Binding-site contacts:
Ligand atom CG contacts residue GLU1052 of chain 3.C at 3.2 Å.
Ligand atom NH2 contacts residue ASP1073 of chain 3.C at 3.1 Å (salt-bridge).
Ligand atom N contacts residue THR1065 of chain 3.C at 3.2 Å (h-bond).
Ligand atom CZ contacts residue ARG1044 of chain 3.C at 3.3 Å.
Ligand atom CA contacts residue GLN565 of chain 3.F at 3.1 Å.
Ligand atom CD2 contacts residue GLN565 of chain 3.F at 1.6 Å.
Ligand atom CE1 contacts residue ARG1044 of chain 3.C at 3.5 Å.
Ligand atom O contacts residue THR1065 of chain 3.C at 3.2 Å.
Ligand atom O contacts residue ASN1069 of chain 3.C at 3.3 Å (h-bond).
Ligand atom CB contacts residue GLU1052 of chain 3.C at 3.1 Å.
Ligand atom CD contacts residue GLN1074 of chain 3.C at 3.5 Å.
Ligand atom CG contacts residue ILE1045 of chain 3.C at 3.5 Å (hydrophobic).
Ligand atom CD1 contacts residue THR1065 of chain 3.C at 3.5 Å.
Ligand atom N contacts residue GLN1074 of chain 3.C at 3.2 Å (h-bond).
Ligand atom N contacts residue ASN1069 of chain 3.C at 2.9 Å (h-bond).
Ligand atom C contacts residue ASN1069 of chain 3.C at 3.2 Å.
Ligand atom CG1 contacts residue PHE1068 of chain 3.C at 3.4 Å (hydrophobic).
Ligand atom CB contacts residue GLN565 of chain 3.F at 2.0 Å.
Ligand atom CD1 contacts residue GLN565 of chain 3.F at 1.2 Å.
Ligand atom O contacts residue GLN1074 of chain 3.C at 3.0 Å (h-bond).
Ligand atom CE contacts residue LYS1225 of chain 3.NA at 3.3 Å.
Ligand atom CD1 contacts residue PHE1068 of chain 3.C at 3.4 Å (hydrophobic).
Ligand atom CE contacts residue GLU1228 of chain 3.NA at 3.4 Å.
Ligand atom CG contacts residue GLN565 of chain 3.F at 1.5 Å.
Ligand atom CA contacts residue ASN1069 of chain 3.C at 3.5 Å.
Ligand atom CE2 contacts residue GLN565 of chain 3.F at 2.0 Å.
Ligand atom O contacts residue ASN1069 of chain 3.C at 3.0 Å (h-bond).
Ligand atom CD1 contacts residue ARG1044 of chain 3.C at 3.1 Å.
Ligand atom CE1 contacts residue GLN565 of chain 3.F at 1.8 Å.
Ligand atom NZ contacts residue LYS1225 of chain 3.NA at 2.2 Å.
Ligand atom NH1 contacts residue ASN1069 of chain 3.C at 2.8 Å (h-bond).
Ligand atom NZ contacts residue ASP1073 of chain 3.C at 3.0 Å (salt-bridge).
Ligand atom CG2 contacts residue PHE1068 of chain 3.C at 3.6 Å (hydrophobic).
Ligand atom CD1 contacts residue ARG567 of chain 3.F at 3.4 Å.
Ligand atom CZ contacts residue GLN565 of chain 3.F at 2.3 Å.
Ligand atom CB contacts residue GLN1074 of chain 3.C at 3.5 Å.
Ligand atom OG1 contacts residue ARG1049 of chain 3.C at 2.9 Å (salt-bridge).
Ligand atom CD1 contacts residue ILE1053 of chain 3.C at 3.4 Å (hydrophobic).
Ligand atom NH1 contacts residue ASP1073 of chain 3.C at 3.6 Å.
Ligand atom CA contacts residue THR1065 of chain 3.C at 3.6 Å.

Sequence of chain 3.NA:
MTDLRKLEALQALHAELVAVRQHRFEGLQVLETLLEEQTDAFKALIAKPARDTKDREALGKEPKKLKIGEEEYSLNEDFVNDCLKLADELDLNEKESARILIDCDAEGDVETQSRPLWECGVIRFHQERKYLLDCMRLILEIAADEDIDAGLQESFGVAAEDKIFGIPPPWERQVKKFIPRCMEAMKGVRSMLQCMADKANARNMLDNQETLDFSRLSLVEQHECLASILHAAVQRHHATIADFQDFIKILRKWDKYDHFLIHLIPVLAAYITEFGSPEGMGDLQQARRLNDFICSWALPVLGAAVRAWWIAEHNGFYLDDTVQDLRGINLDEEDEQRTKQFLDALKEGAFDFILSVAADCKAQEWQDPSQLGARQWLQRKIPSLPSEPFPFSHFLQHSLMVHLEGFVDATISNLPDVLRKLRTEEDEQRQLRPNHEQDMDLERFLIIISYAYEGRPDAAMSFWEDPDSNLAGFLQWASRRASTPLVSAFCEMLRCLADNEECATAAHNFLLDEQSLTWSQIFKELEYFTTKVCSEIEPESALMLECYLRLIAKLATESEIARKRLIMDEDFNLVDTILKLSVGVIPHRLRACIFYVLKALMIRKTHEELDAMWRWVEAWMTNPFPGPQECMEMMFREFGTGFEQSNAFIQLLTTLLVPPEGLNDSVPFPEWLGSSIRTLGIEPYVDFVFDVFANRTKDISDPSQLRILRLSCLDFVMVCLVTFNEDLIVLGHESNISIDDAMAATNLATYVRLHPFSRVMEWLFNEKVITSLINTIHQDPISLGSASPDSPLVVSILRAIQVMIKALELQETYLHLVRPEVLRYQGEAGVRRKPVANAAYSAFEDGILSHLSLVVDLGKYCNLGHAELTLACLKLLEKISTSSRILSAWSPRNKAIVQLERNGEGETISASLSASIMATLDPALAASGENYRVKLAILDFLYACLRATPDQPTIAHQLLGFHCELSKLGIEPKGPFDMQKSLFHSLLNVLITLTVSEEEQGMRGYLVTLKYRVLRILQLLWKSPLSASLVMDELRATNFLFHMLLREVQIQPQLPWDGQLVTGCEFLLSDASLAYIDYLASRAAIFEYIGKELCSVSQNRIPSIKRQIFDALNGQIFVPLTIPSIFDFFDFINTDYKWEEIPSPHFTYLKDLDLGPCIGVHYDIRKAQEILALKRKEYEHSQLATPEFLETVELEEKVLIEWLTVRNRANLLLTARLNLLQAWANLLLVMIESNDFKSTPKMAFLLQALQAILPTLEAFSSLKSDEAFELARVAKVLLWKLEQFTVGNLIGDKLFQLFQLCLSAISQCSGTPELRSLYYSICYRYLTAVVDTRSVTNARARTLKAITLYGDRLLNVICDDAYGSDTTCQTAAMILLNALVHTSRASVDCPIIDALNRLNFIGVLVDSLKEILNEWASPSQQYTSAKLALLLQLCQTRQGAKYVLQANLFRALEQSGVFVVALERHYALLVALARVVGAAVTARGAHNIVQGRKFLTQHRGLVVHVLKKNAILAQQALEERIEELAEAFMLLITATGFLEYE

Sequence of chain 3.C:
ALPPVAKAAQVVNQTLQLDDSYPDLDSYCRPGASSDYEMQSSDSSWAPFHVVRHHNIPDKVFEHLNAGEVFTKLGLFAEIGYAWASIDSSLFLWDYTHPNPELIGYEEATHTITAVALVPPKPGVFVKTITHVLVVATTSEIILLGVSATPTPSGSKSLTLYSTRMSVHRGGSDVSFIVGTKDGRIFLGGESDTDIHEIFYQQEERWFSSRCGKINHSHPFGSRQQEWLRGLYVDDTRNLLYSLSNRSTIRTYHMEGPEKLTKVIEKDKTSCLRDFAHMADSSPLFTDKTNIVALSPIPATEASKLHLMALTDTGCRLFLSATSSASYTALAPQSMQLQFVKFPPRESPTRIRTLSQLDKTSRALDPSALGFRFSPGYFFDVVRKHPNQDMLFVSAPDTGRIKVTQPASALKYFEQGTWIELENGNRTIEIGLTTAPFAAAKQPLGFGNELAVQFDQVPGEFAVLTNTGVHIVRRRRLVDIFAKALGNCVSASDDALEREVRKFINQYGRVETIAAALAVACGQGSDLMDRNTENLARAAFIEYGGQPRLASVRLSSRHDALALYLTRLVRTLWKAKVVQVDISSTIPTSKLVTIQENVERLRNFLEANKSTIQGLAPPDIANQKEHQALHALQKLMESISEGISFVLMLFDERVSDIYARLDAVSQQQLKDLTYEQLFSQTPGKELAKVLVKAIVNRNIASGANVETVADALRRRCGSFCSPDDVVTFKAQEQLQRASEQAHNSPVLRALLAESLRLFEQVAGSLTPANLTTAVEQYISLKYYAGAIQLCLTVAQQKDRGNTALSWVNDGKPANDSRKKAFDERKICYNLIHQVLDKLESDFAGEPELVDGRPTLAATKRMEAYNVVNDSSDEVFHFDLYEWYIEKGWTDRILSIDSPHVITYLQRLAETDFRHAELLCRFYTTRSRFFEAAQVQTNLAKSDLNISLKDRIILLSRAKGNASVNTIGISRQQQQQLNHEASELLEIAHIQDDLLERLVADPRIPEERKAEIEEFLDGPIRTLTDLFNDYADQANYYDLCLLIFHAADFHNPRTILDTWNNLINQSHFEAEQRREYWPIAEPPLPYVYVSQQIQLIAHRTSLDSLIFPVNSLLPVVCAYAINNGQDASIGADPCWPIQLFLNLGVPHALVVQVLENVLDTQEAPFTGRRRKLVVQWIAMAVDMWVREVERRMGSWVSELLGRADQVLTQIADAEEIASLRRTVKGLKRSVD

Sequence of chain 3.F:
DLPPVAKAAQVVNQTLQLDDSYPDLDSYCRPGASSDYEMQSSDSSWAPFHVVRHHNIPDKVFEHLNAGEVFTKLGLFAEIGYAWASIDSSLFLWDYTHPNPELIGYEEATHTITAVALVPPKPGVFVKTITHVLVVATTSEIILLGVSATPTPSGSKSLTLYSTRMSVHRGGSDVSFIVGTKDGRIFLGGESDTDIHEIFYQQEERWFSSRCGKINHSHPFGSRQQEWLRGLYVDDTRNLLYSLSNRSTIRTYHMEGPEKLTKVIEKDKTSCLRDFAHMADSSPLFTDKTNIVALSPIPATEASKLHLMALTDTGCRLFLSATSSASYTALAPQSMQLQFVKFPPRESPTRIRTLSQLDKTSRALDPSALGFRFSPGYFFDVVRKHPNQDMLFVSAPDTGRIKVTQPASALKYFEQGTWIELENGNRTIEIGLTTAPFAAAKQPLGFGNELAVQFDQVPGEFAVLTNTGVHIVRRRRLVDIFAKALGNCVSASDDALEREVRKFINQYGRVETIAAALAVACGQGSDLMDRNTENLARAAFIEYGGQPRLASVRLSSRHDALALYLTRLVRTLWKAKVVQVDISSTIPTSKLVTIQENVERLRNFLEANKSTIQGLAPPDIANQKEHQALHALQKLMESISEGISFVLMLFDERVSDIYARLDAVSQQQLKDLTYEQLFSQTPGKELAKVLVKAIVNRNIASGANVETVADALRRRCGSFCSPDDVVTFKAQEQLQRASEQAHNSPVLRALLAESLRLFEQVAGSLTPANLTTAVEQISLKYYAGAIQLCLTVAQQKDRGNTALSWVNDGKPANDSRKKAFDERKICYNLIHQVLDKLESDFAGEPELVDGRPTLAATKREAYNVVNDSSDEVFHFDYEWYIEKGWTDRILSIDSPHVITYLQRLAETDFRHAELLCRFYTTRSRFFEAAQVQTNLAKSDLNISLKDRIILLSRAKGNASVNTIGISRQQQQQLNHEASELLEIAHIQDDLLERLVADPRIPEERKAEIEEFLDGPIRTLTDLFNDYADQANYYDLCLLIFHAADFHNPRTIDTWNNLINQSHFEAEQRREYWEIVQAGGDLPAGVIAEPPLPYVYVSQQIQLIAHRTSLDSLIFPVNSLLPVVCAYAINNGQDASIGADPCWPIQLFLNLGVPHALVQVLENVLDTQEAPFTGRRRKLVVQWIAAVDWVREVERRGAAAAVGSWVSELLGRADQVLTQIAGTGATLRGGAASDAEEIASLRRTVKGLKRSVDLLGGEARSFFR

The small molecule below binds the protein below.
Small molecule (SMILES): CC[C@H](C)[C@H](NC(=O)[C@@H](NC(=O)[C@H](CC(C)C)NC(=O)[C@@H](N)CCCCN)C(C)C)C(=O)N[C@@H](CC(N)=O)C(=O)N[C@@H](CCCCN)C(=O)N[C@@H](CC(=O)O)C(=O)N[C@@H](CCSC)C(=O)N[C@@H](CCCN=C(N)N)C(=O)N[C@H](C(=O)N[C@@H](CC(=O)O)C(=O)N[C@@H](CC(C)C)C(=O)N[C@@H](Cc1ccccc1)C(=O)N[C@@H](CO)C(=O)N1CCC[C@H]1C(=O)N1CCC[C@H]1C(=O)N[C@H](C=O)CC(N)=O)[C@@H](C)O